Binding-site contacts:
Ligand atom C9 contacts residue CYS65 of chain 1.A at 2.9 Å (hydrophobic).
Ligand atom O11 contacts residue ASP61 of chain 1.A at 4.0 Å.
Ligand atom C10 contacts residue ASP61 of chain 1.A at 4.0 Å.
Ligand atom C4 contacts residue CYS65 of chain 1.A at 3.0 Å (hydrophobic).
Ligand atom N1 contacts residue ILE50 of chain 1.A at 4.4 Å.
Ligand atom C9 contacts residue GLN69 of chain 1.A at 3.6 Å.
Ligand atom C2 contacts residue GLN69 of chain 1.A at 4.4 Å.
Ligand atom N1 contacts residue CYS65 of chain 1.A at 3.8 Å.
Ligand atom C8 contacts residue LEU66 of chain 1.A at 4.2 Å (hydrophobic).
Ligand atom C8 contacts residue GLN69 of chain 1.A at 3.9 Å.
Ligand atom C3 contacts residue CYS65 of chain 1.A at 1.8 Å (hydrophobic).
Ligand atom C10 contacts residue GLU62 of chain 1.A at 4.2 Å.
Ligand atom C10 contacts residue CYS65 of chain 1.A at 3.5 Å (hydrophobic).
Ligand atom C8 contacts residue ALA49 of chain 1.A at 4.3 Å (hydrophobic).
Ligand atom C12 contacts residue ASP61 of chain 1.A at 4.3 Å.
Ligand atom C7 contacts residue ILE50 of chain 1.A at 3.9 Å (hydrophobic).
Ligand atom O1 contacts residue ILE50 of chain 1.A at 3.2 Å (h-bond).
Ligand atom C2 contacts residue CYS65 of chain 1.A at 2.5 Å (hydrophobic).
Ligand atom O11 contacts residue GLU62 of chain 1.A at 3.5 Å.
Ligand atom C5 contacts residue CYS65 of chain 1.A at 4.1 Å (hydrophobic).
Ligand atom O10 contacts residue CYS65 of chain 1.A at 3.4 Å.
Ligand atom C8 contacts residue CYS65 of chain 1.A at 2.9 Å (hydrophobic).
Ligand atom O10 contacts residue ASP61 of chain 1.A at 3.7 Å.
Ligand atom C12 contacts residue GLU62 of chain 1.A at 4.4 Å.
Ligand atom O1 contacts residue ALA49 of chain 1.A at 4.1 Å.
Ligand atom C7 contacts residue GLU62 of chain 1.A at 3.6 Å.

A small-molecule ligand and the protein it binds are described below.
Small molecule (SMILES): COC(=O)C1=CC(C)(C)N(O)C1(C)C

Sequence of chain 1.A:
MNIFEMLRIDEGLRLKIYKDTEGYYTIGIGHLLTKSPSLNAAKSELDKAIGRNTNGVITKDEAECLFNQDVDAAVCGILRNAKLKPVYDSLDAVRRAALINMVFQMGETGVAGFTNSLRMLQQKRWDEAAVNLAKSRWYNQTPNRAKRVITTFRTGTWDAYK